Sequence of chain 1.A:
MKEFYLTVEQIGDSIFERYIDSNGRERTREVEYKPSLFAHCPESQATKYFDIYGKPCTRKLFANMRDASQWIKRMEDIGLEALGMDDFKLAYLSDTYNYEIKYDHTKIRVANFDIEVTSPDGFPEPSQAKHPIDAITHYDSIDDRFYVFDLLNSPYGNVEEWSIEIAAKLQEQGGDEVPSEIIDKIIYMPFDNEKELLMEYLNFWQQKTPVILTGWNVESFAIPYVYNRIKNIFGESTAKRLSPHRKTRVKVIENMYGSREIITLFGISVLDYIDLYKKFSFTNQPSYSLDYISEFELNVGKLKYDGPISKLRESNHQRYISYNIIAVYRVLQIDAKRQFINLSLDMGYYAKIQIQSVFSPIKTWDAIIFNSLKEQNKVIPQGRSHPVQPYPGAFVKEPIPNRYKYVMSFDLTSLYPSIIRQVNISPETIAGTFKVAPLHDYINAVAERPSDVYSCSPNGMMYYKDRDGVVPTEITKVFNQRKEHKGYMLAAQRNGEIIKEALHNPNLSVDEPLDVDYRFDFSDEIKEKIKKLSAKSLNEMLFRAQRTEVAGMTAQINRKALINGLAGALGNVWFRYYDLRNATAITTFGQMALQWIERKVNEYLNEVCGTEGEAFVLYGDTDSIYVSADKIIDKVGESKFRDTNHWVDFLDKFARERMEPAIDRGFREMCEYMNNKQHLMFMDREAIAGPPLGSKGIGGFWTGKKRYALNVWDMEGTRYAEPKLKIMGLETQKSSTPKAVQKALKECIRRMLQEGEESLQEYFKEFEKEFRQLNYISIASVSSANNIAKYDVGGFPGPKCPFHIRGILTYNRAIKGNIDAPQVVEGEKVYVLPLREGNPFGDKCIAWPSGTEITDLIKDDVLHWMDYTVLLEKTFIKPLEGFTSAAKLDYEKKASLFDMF

This small molecule binds to this protein.
Small molecule (SMILES): Nc1ccn([C@H]2C[C@H](O)[C@@H](CO[P](=O)(O)O[P](=O)(O)OP(=O)(O)O)O2)c(=O)n1

Binding-site contacts:
Ligand atom O2B contacts residue LEU415 of chain 1.A at 3.0 Å (h-bond).
Ligand atom PA contacts residue CA1 of chain 1.E at 3.6 Å.
Ligand atom O3A contacts residue CA1 of chain 1.E at 3.7 Å.
Ligand atom O1B contacts residue SER414 of chain 1.A at 3.4 Å.
Ligand atom O2A contacts residue CA1 of chain 1.F at 2.5 Å.
Ligand atom O2A contacts residue CA1 of chain 1.E at 2.5 Å.
Ligand atom O2G contacts residue THR413 of chain 1.A at 3.7 Å.
Ligand atom PA contacts residue CA1 of chain 1.F at 3.8 Å.
Ligand atom O3' contacts residue ASN564 of chain 1.A at 3.5 Å (h-bond).
Ligand atom PB contacts residue SER414 of chain 1.A at 3.6 Å.
Ligand atom O2B contacts residue ASP623 of chain 1.A at 3.1 Å (salt-bridge).
Ligand atom O3B contacts residue SER414 of chain 1.A at 3.6 Å (h-bond).
Ligand atom O1G contacts residue LEU412 of chain 1.A at 3.6 Å (h-bond).
Ligand atom O2B contacts residue LEU412 of chain 1.A at 3.3 Å (h-bond).
Ligand atom O2G contacts residue SER414 of chain 1.A at 2.9 Å (h-bond).
Ligand atom O1B contacts residue ASN564 of chain 1.A at 3.2 Å (h-bond).
Ligand atom O2B contacts residue SER414 of chain 1.A at 3.4 Å (h-bond).
Ligand atom O3B contacts residue ARG482 of chain 1.A at 3.8 Å.
Ligand atom PG contacts residue CA1 of chain 1.E at 3.5 Å.
Ligand atom O3' contacts residue TYR416 of chain 1.A at 2.9 Å (h-bond).
Ligand atom O2B contacts residue CA1 of chain 1.E at 2.3 Å.
Ligand atom O1G contacts residue CA1 of chain 1.E at 2.3 Å.
Ligand atom O3' contacts residue LEU415 of chain 1.A at 3.3 Å (h-bond).
Ligand atom O1G contacts residue ASP411 of chain 1.A at 2.9 Å (salt-bridge).
Ligand atom O3G contacts residue ARG482 of chain 1.A at 2.7 Å (salt-bridge).
Ligand atom O2G contacts residue ARG482 of chain 1.A at 2.9 Å (salt-bridge).
Ligand atom C5' contacts residue ASP623 of chain 1.A at 3.4 Å.
Ligand atom C2' contacts residue TYR416 of chain 1.A at 3.6 Å (hydrophobic).
Ligand atom PB contacts residue CA1 of chain 1.E at 3.4 Å.
Ligand atom O1B contacts residue LEU415 of chain 1.A at 3.6 Å.
Ligand atom C3' contacts residue ASN564 of chain 1.A at 3.6 Å.
Ligand atom O2A contacts residue ASP623 of chain 1.A at 3.1 Å (salt-bridge).
Ligand atom PG contacts residue SER414 of chain 1.A at 3.7 Å.
Ligand atom O3A contacts residue LYS560 of chain 1.A at 3.2 Å.
Ligand atom O3B contacts residue LYS560 of chain 1.A at 3.7 Å.
Ligand atom C2' contacts residue ASN564 of chain 1.A at 3.6 Å.
Ligand atom O4' contacts residue THR622 of chain 1.A at 3.6 Å.
Ligand atom O2A contacts residue ASP411 of chain 1.A at 3.3 Å (salt-bridge).
Ligand atom O1A contacts residue LYS560 of chain 1.A at 3.1 Å (salt-bridge).
Ligand atom PG contacts residue ARG482 of chain 1.A at 3.7 Å.